The protein below binds the small molecule below.
Small molecule (SMILES): O=C([O-])CC(=O)C(=O)O

Binding-site contacts:
Ligand atom O5 contacts residue THR254 of chain 1.A at 2.6 Å.
Ligand atom C4 contacts residue LEU252 of chain 1.A at 4.2 Å (hydrophobic).
Ligand atom O1 contacts residue FAD1 of chain 1.G at 3.5 Å.
Ligand atom O4 contacts residue GLU255 of chain 1.A at 2.2 Å (salt-bridge).
Ligand atom O4 contacts residue PHE126 of chain 1.A at 3.9 Å.
Ligand atom C3 contacts residue PHE126 of chain 1.A at 3.8 Å (hydrophobic).
Ligand atom C2 contacts residue PHE126 of chain 1.A at 3.4 Å (hydrophobic).
Ligand atom C4 contacts residue HIS242 of chain 1.A at 3.8 Å.
Ligand atom C3 contacts residue GLY51 of chain 1.A at 4.1 Å.
Ligand atom O2 contacts residue FAD1 of chain 1.G at 3.1 Å (h-bond).
Ligand atom O5 contacts residue LEU252 of chain 1.A at 3.8 Å.
Ligand atom C3 contacts residue HIS242 of chain 1.A at 4.0 Å.
Ligand atom O2 contacts residue ARG399 of chain 1.A at 3.4 Å (salt-bridge).
Ligand atom O5 contacts residue GLN50 of chain 1.A at 3.8 Å.
Ligand atom C1 contacts residue GLY402 of chain 1.A at 3.6 Å.
Ligand atom C2 contacts residue GLU255 of chain 1.A at 3.8 Å.
Ligand atom C1 contacts residue ARG399 of chain 1.A at 3.2 Å.
Ligand atom O4 contacts residue HIS242 of chain 1.A at 3.2 Å.
Ligand atom O5 contacts residue GLY51 of chain 1.A at 3.2 Å (h-bond).
Ligand atom C1 contacts residue FAD1 of chain 1.G at 3.6 Å.
Ligand atom O2 contacts residue GLY401 of chain 1.A at 3.4 Å.
Ligand atom O3 contacts residue GLY51 of chain 1.A at 3.6 Å (h-bond).
Ligand atom C3 contacts residue FAD1 of chain 1.G at 3.5 Å.
Ligand atom C2 contacts residue HIS242 of chain 1.A at 3.5 Å.
Ligand atom O4 contacts residue ARG286 of chain 1.A at 3.6 Å.
Ligand atom O1 contacts residue HIS354 of chain 1.A at 2.7 Å (h-bond).
Ligand atom C4 contacts residue GLY51 of chain 1.A at 3.9 Å.
Ligand atom C4 contacts residue THR254 of chain 1.A at 3.4 Å.
Ligand atom O2 contacts residue GLY402 of chain 1.A at 2.5 Å (h-bond).
Ligand atom C1 contacts residue PHE126 of chain 1.A at 4.1 Å (hydrophobic).
Ligand atom O5 contacts residue GLU255 of chain 1.A at 3.3 Å (salt-bridge).
Ligand atom C4 contacts residue GLU255 of chain 1.A at 3.1 Å.
Ligand atom C1 contacts residue GLY401 of chain 1.A at 4.1 Å.
Ligand atom C1 contacts residue HIS354 of chain 1.A at 3.8 Å.
Ligand atom O1 contacts residue ARG399 of chain 1.A at 2.3 Å (salt-bridge).
Ligand atom O4 contacts residue THR254 of chain 1.A at 3.1 Å.
Ligand atom O3 contacts residue FAD1 of chain 1.G at 2.5 Å (h-bond).
Ligand atom O2 contacts residue PHE126 of chain 1.A at 3.8 Å.
Ligand atom C4 contacts residue PHE126 of chain 1.A at 4.0 Å (hydrophobic).
Ligand atom C2 contacts residue ARG286 of chain 1.A at 3.6 Å.

Sequence of chain 1.A:
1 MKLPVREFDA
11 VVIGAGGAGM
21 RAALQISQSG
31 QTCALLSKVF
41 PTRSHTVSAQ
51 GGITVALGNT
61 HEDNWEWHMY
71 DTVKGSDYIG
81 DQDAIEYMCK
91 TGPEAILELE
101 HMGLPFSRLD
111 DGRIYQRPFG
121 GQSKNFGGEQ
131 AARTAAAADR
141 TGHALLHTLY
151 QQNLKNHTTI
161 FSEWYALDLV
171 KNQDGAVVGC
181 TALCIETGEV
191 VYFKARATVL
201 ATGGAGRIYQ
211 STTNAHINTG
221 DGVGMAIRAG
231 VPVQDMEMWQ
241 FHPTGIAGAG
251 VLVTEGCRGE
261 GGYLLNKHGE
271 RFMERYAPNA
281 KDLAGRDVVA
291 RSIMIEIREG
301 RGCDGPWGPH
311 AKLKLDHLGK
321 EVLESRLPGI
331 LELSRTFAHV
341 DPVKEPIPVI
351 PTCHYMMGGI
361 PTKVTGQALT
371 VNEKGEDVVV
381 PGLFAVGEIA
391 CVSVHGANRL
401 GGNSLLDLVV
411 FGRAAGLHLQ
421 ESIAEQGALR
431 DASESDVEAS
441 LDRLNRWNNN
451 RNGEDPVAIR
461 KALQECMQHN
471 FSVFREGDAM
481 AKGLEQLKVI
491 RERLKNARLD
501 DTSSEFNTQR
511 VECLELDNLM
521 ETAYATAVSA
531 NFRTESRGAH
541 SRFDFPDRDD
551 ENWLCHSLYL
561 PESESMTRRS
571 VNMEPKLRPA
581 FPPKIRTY